Binding-site contacts:
Ligand atom C5B contacts residue TYR128 of chain 45.A at 4.0 Å (hydrophobic).
Ligand atom C1C contacts residue TYR128 of chain 45.A at 3.7 Å (hydrophobic).
Ligand atom O1 contacts residue LEU106 of chain 45.A at 3.8 Å.
Ligand atom N2 contacts residue LEU106 of chain 45.A at 3.8 Å.
Ligand atom C5B contacts residue PHE186 of chain 45.A at 3.9 Å (hydrophobic).
Ligand atom C5 contacts residue LEU106 of chain 45.A at 3.8 Å (hydrophobic).
Ligand atom C2B contacts residue VAL188 of chain 45.A at 3.5 Å (hydrophobic).
Ligand atom C4C contacts residue VAL188 of chain 45.A at 3.7 Å (hydrophobic).
Ligand atom C3B contacts residue VAL188 of chain 45.A at 3.8 Å (hydrophobic).
Ligand atom N3A contacts residue PHE186 of chain 45.A at 4.0 Å.
Ligand atom N3A contacts residue ALA24 of chain 45.C at 3.8 Å.
Ligand atom C2C contacts residue MET221 of chain 45.A at 3.8 Å (hydrophobic).
Ligand atom C1C contacts residue LEU106 of chain 45.A at 3.8 Å (hydrophobic).
Ligand atom C5A contacts residue PHE186 of chain 45.A at 3.5 Å (hydrophobic).
Ligand atom C1B contacts residue ILE104 of chain 45.A at 4.0 Å (hydrophobic).
Ligand atom C4 contacts residue LEU106 of chain 45.A at 3.9 Å (hydrophobic).
Ligand atom C4 contacts residue TYR197 of chain 45.A at 3.8 Å (hydrophobic).
Ligand atom O1A contacts residue PHE186 of chain 45.A at 3.0 Å.
Ligand atom C5A contacts residue VAL176 of chain 45.A at 3.6 Å (hydrophobic).
Ligand atom C3C contacts residue TYR128 of chain 45.A at 3.4 Å (hydrophobic).
Ligand atom C5B contacts residue MET224 of chain 45.A at 3.9 Å (hydrophobic).
Ligand atom C4A contacts residue PRO174 of chain 45.A at 3.1 Å (hydrophobic).
Ligand atom C1B contacts residue TYR128 of chain 45.A at 3.6 Å (hydrophobic).
Ligand atom C6B contacts residue TYR128 of chain 45.A at 3.3 Å (hydrophobic).
Ligand atom C2A contacts residue PHE186 of chain 45.A at 3.3 Å (hydrophobic).
Ligand atom C3B contacts residue TYR152 of chain 45.A at 3.7 Å (hydrophobic).
Ligand atom N3A contacts residue TYR152 of chain 45.A at 3.5 Å.
Ligand atom C5A contacts residue ALA150 of chain 45.A at 3.6 Å (hydrophobic).
Ligand atom C5C contacts residue VAL191 of chain 45.A at 3.8 Å (hydrophobic).
Ligand atom N3A contacts residue PRO174 of chain 45.A at 3.7 Å.
Ligand atom C2A contacts residue TYR152 of chain 45.A at 3.6 Å (hydrophobic).
Ligand atom O1 contacts residue MET221 of chain 45.A at 3.8 Å.
Ligand atom C4B contacts residue PHE186 of chain 45.A at 3.6 Å (hydrophobic).
Ligand atom O1B contacts residue TYR128 of chain 45.A at 3.4 Å (h-bond).
Ligand atom C2C contacts residue TYR197 of chain 45.A at 3.7 Å (hydrophobic).
Ligand atom C1B contacts residue VAL188 of chain 45.A at 3.8 Å (hydrophobic).
Ligand atom O1B contacts residue ILE104 of chain 45.A at 3.9 Å.
Ligand atom C4C contacts residue VAL191 of chain 45.A at 3.0 Å (hydrophobic).
Ligand atom C6B contacts residue ILE104 of chain 45.A at 3.6 Å (hydrophobic).
Ligand atom C4B contacts residue TYR152 of chain 45.A at 3.8 Å (hydrophobic).

Sequence of chain 45.C:
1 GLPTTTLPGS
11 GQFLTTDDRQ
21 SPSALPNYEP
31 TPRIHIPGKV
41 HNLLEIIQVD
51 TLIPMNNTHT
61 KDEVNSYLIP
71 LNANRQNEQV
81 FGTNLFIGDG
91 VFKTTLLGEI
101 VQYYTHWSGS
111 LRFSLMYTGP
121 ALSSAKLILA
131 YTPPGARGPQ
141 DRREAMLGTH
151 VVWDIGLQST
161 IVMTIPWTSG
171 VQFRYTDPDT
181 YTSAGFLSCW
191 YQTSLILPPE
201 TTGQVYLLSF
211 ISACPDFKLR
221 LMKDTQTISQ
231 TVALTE

This protein binds this small molecule.
Small molecule (SMILES): Cc1cc(CCCCCOc2ccc(C3=NCCO3)cc2)on1

Sequence of chain 45.A:
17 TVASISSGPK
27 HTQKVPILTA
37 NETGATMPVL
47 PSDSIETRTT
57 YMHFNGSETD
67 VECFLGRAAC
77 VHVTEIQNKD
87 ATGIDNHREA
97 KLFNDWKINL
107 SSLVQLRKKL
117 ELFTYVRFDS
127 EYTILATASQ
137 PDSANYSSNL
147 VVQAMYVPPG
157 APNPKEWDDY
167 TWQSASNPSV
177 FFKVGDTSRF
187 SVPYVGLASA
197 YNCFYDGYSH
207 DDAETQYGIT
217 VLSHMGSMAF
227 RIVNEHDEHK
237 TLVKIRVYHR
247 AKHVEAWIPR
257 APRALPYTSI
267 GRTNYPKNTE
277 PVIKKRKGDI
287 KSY